Sequence of chain 1.B:
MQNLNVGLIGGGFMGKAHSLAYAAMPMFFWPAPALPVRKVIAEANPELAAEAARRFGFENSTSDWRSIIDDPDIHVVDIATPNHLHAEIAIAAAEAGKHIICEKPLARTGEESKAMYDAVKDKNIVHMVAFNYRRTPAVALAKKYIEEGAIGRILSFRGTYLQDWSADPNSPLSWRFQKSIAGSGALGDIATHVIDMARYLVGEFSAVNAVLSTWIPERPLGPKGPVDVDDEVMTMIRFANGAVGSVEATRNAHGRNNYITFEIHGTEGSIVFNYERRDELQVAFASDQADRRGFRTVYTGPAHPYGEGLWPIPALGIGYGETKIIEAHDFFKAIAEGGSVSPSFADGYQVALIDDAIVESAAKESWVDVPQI

Binding-site contacts:
Ligand atom C1 contacts residue ASP209 of chain 1.B at 3.3 Å.
Ligand atom C4 contacts residue LYS124 of chain 1.B at 3.9 Å.
Ligand atom O3 contacts residue ASP209 of chain 1.B at 2.6 Å (salt-bridge).
Ligand atom C6 contacts residue TYR153 of chain 1.B at 3.8 Å (hydrophobic).
Ligand atom C3 contacts residue LYS124 of chain 1.B at 3.7 Å.
Ligand atom C6 contacts residue GLN183 of chain 1.B at 4.0 Å.
Ligand atom C5 contacts residue TYR181 of chain 1.B at 3.5 Å (hydrophobic).
Ligand atom O5 contacts residue TYR153 of chain 1.B at 2.6 Å (h-bond).
Ligand atom C6 contacts residue TYR181 of chain 1.B at 3.6 Å (hydrophobic).
Ligand atom C1 contacts residue TRP185 of chain 1.B at 3.7 Å (hydrophobic).
Ligand atom O4 contacts residue HIS213 of chain 1.B at 2.8 Å (h-bond).
Ligand atom C2 contacts residue ARG196 of chain 1.B at 4.2 Å.
Ligand atom C3 contacts residue ASP209 of chain 1.B at 3.6 Å.
Ligand atom O6 contacts residue GLN183 of chain 1.B at 3.1 Å (h-bond).
Ligand atom C1 contacts residue GLN183 of chain 1.B at 3.7 Å.
Ligand atom O5 contacts residue TYR181 of chain 1.B at 3.8 Å.
Ligand atom O2 contacts residue PHE33 of chain 1.B at 3.4 Å.
Ligand atom O6 contacts residue TYR181 of chain 1.B at 4.0 Å.
Ligand atom C4 contacts residue NAI1 of chain 1.I at 4.0 Å.
Ligand atom O2 contacts residue ARG196 of chain 1.B at 3.6 Å (salt-bridge).
Ligand atom O3 contacts residue ARG196 of chain 1.B at 3.0 Å (salt-bridge).
Ligand atom C5 contacts residue TYR153 of chain 1.B at 3.6 Å (hydrophobic).
Ligand atom C6 contacts residue ILE348 of chain 1.C at 4.1 Å (hydrophobic).
Ligand atom O6 contacts residue ILE348 of chain 1.C at 3.9 Å.
Ligand atom O3 contacts residue LYS124 of chain 1.B at 3.0 Å (salt-bridge).
Ligand atom O4 contacts residue NAI1 of chain 1.I at 3.5 Å (h-bond).
Ligand atom C6 contacts residue LEU351 of chain 1.C at 3.8 Å (hydrophobic).
Ligand atom O5 contacts residue LEU351 of chain 1.C at 4.2 Å.
Ligand atom O4 contacts residue ASP209 of chain 1.B at 4.0 Å.
Ligand atom O5 contacts residue TYR355 of chain 1.B at 3.8 Å.
Ligand atom O5 contacts residue HIS213 of chain 1.B at 4.0 Å.
Ligand atom C6 contacts residue ASN293 of chain 1.B at 4.0 Å.
Ligand atom C5 contacts residue HIS213 of chain 1.B at 3.9 Å.
Ligand atom O4 contacts residue LYS124 of chain 1.B at 2.9 Å (salt-bridge).
Ligand atom C4 contacts residue HIS213 of chain 1.B at 3.9 Å.
Ligand atom O1 contacts residue ARG196 of chain 1.B at 2.9 Å (salt-bridge).
Ligand atom O1 contacts residue ASP209 of chain 1.B at 2.5 Å (salt-bridge).
Ligand atom O1 contacts residue TRP185 of chain 1.B at 3.9 Å.
Ligand atom O3 contacts residue NAI1 of chain 1.I at 3.5 Å (h-bond).
Ligand atom C3 contacts residue ARG196 of chain 1.B at 4.1 Å.

Sequence of chain 1.C:
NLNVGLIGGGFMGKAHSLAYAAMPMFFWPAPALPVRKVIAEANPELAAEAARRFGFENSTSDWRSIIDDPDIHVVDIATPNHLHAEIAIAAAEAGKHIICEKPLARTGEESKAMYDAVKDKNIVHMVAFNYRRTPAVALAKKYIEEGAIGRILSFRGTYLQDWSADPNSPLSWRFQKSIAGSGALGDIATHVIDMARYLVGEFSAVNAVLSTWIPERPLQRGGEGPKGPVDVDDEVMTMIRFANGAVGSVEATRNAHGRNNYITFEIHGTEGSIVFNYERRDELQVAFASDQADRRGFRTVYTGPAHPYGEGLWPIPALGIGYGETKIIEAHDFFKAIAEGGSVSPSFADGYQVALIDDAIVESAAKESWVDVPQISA

A small-molecule ligand and the protein it binds are described below.
Small molecule (SMILES): OC[C@@]1(O)OC[C@H](O)[C@@H](O)[C@@H]1O